Sequence of chain 2.F:
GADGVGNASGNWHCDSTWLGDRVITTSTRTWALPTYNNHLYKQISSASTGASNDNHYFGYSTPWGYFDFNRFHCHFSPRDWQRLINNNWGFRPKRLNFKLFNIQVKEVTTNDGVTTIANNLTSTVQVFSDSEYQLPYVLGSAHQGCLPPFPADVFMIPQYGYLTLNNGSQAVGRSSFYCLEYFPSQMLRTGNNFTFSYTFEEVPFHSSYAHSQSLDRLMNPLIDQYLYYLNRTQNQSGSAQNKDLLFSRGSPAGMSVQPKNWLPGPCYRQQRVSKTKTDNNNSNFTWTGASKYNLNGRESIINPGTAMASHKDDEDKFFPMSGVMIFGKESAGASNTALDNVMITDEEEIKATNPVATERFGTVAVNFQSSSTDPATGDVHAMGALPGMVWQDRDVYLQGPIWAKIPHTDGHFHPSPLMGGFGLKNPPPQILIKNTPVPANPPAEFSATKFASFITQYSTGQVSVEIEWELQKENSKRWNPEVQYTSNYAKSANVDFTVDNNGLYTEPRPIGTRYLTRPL

The small molecule below binds the protein below.
Small molecule (SMILES): Nc1ncnc2[nH]cnc12

Binding-site contacts:
Ligand atom C2 contacts residue GLY639 of chain 2.F at 2.9 Å.
Ligand atom C6 contacts residue PRO631 of chain 2.F at 4.3 Å (hydrophobic).
Ligand atom C5 contacts residue PRO420 of chain 2.F at 4.5 Å (hydrophobic).
Ligand atom N7 contacts residue SER632 of chain 2.F at 3.7 Å.
Ligand atom N9 contacts residue PRO631 of chain 2.F at 3.9 Å.
Ligand atom C2 contacts residue ILE622 of chain 2.F at 4.3 Å (hydrophobic).
Ligand atom C4 contacts residue PRO631 of chain 2.F at 4.2 Å (hydrophobic).
Ligand atom N9 contacts residue HIS630 of chain 2.F at 4.4 Å.
Ligand atom C5 contacts residue PRO631 of chain 2.F at 4.4 Å (hydrophobic).
Ligand atom N3 contacts residue PRO631 of chain 2.F at 4.1 Å.
Ligand atom N1 contacts residue GLY639 of chain 2.F at 3.0 Å (h-bond).
Ligand atom N1 contacts residue PRO631 of chain 2.F at 4.2 Å.
Ligand atom N6 contacts residue GLY637 of chain 2.F at 3.4 Å (h-bond).
Ligand atom N6 contacts residue PRO633 of chain 2.F at 4.4 Å.
Ligand atom C6 contacts residue GLY639 of chain 2.F at 3.7 Å.
Ligand atom C8 contacts residue HIS630 of chain 2.F at 3.3 Å.
Ligand atom C5 contacts residue SER632 of chain 2.F at 3.9 Å.
Ligand atom N6 contacts residue GLY639 of chain 2.F at 3.5 Å (h-bond).
Ligand atom C6 contacts residue SER632 of chain 2.F at 4.0 Å.
Ligand atom N6 contacts residue SER632 of chain 2.F at 3.6 Å.
Ligand atom N7 contacts residue ASP609 of chain 2.F at 4.0 Å.
Ligand atom C2 contacts residue PRO631 of chain 2.F at 4.2 Å (hydrophobic).
Ligand atom N7 contacts residue HIS630 of chain 2.F at 3.7 Å.
Ligand atom N1 contacts residue PHE638 of chain 2.F at 4.1 Å.
Ligand atom N3 contacts residue GLY639 of chain 2.F at 4.2 Å.
Ligand atom N6 contacts residue PHE638 of chain 2.F at 3.7 Å.